This protein binds this small molecule.
Small molecule (SMILES): CC(=O)N[C@H]1[C@H](O[C@H]2[C@H](O)[C@@H](NC(C)=O)CO[C@@H]2CO)O[C@H](CO)[C@@H](O)[C@@H]1O

Binding-site contacts:
Ligand atom O5 contacts residue ASN717 of chain 1.A at 2.3 Å (h-bond).
Ligand atom C2 contacts residue ASN717 of chain 1.A at 2.5 Å.
Ligand atom O6 contacts residue GLN926 of chain 1.A at 3.2 Å (h-bond).
Ligand atom C1 contacts residue ASN717 of chain 1.A at 1.4 Å.
Ligand atom C8 contacts residue LEU922 of chain 1.A at 3.7 Å (hydrophobic).
Ligand atom C5 contacts residue LEU922 of chain 1.A at 4.0 Å (hydrophobic).
Ligand atom C1 contacts residue GLN1071 of chain 1.A at 4.3 Å.
Ligand atom O4 contacts residue LEU922 of chain 1.A at 4.1 Å.
Ligand atom O7 contacts residue ASN717 of chain 1.A at 3.6 Å.
Ligand atom C6 contacts residue GLN926 of chain 1.A at 4.4 Å.
Ligand atom O7 contacts residue LEU922 of chain 1.A at 3.8 Å.
Ligand atom C5 contacts residue ASN717 of chain 1.A at 3.6 Å.
Ligand atom O5 contacts residue GLN1071 of chain 1.A at 4.1 Å.
Ligand atom C4 contacts residue ASN717 of chain 1.A at 4.2 Å.
Ligand atom C8 contacts residue GLN926 of chain 1.A at 4.4 Å.
Ligand atom N2 contacts residue LEU922 of chain 1.A at 4.4 Å.
Ligand atom C7 contacts residue LEU922 of chain 1.A at 3.7 Å (hydrophobic).
Ligand atom C7 contacts residue ASN717 of chain 1.A at 3.5 Å.
Ligand atom N2 contacts residue ASN717 of chain 1.A at 3.0 Å (h-bond).
Ligand atom O7 contacts residue GLN1071 of chain 1.A at 3.6 Å (h-bond).
Ligand atom C3 contacts residue ASN717 of chain 1.A at 3.8 Å.
Ligand atom O6 contacts residue LEU922 of chain 1.A at 4.5 Å.

Sequence of chain 1.A:
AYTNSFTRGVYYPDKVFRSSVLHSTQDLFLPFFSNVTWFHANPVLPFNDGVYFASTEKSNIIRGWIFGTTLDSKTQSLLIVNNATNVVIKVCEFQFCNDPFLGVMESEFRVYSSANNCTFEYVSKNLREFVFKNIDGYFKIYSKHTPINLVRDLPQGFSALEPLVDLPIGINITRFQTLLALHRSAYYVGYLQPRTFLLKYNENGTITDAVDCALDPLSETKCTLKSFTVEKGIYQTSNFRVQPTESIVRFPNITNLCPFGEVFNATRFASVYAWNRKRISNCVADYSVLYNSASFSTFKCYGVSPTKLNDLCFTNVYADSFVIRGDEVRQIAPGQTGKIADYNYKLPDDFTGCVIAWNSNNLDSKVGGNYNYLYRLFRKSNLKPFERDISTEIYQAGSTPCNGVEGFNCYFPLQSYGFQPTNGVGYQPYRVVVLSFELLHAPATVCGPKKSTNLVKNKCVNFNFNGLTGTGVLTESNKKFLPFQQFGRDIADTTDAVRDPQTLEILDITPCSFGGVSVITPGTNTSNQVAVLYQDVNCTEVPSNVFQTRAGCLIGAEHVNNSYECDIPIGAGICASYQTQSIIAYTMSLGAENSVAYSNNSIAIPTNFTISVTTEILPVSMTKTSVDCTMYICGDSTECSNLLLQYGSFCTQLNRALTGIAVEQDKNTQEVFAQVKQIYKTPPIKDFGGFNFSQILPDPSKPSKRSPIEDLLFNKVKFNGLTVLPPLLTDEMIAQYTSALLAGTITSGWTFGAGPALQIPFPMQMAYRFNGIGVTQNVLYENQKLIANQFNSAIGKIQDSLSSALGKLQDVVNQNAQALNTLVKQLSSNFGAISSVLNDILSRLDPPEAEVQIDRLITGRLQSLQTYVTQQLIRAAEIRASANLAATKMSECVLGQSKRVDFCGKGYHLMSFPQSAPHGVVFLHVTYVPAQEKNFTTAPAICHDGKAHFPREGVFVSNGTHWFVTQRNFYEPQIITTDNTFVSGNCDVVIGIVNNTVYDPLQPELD